Binding-site contacts:
Ligand atom C5 contacts residue OXY1 of chain 1.R at 3.3 Å.
Ligand atom C2 contacts residue PHE183 of chain 1.D at 3.6 Å (hydrophobic).
Ligand atom N7 contacts residue ALA71 of chain 1.C at 3.6 Å.
Ligand atom N8 contacts residue PHE183 of chain 1.D at 3.6 Å.
Ligand atom C6 contacts residue PHE183 of chain 1.D at 3.4 Å (hydrophobic).
Ligand atom O6 contacts residue TYR10 of chain 1.C at 3.6 Å.
Ligand atom O2 contacts residue ARG200 of chain 1.D at 2.9 Å (salt-bridge).
Ligand atom N9 contacts residue PHE183 of chain 1.D at 3.4 Å.
Ligand atom N1 contacts residue PHE183 of chain 1.D at 3.5 Å.
Ligand atom N8 contacts residue LEU194 of chain 1.D at 3.7 Å.
Ligand atom N8 contacts residue THR72 of chain 1.C at 3.4 Å (h-bond).
Ligand atom C5 contacts residue PHE183 of chain 1.D at 3.3 Å (hydrophobic).
Ligand atom N9 contacts residue OXY1 of chain 1.R at 3.7 Å.
Ligand atom C6 contacts residue OXY1 of chain 1.R at 3.5 Å.
Ligand atom N8 contacts residue OXY1 of chain 1.R at 3.9 Å.
Ligand atom C4 contacts residue PHE183 of chain 1.D at 3.4 Å (hydrophobic).
Ligand atom O2 contacts residue SER247 of chain 1.D at 3.4 Å.
Ligand atom O2 contacts residue ILE248 of chain 1.D at 2.9 Å (h-bond).
Ligand atom N3 contacts residue ARG200 of chain 1.D at 3.1 Å (salt-bridge).
Ligand atom O6 contacts residue PHE183 of chain 1.D at 3.9 Å.
Ligand atom C2 contacts residue GLN249 of chain 1.D at 3.8 Å.
Ligand atom C2 contacts residue OXY1 of chain 1.R at 3.6 Å.
Ligand atom N9 contacts residue LEU194 of chain 1.D at 3.9 Å.
Ligand atom O6 contacts residue THR72 of chain 1.C at 3.8 Å.
Ligand atom N7 contacts residue THR72 of chain 1.C at 2.9 Å (h-bond).
Ligand atom N1 contacts residue GLN303 of chain 1.D at 3.9 Å.
Ligand atom N8 contacts residue ALA71 of chain 1.C at 3.8 Å.
Ligand atom N7 contacts residue PHE183 of chain 1.D at 3.6 Å.
Ligand atom O6 contacts residue GLN249 of chain 1.D at 3.0 Å (h-bond).
Ligand atom N7 contacts residue OXY1 of chain 1.R at 3.7 Å.
Ligand atom C6 contacts residue GLN249 of chain 1.D at 3.7 Å.
Ligand atom O2 contacts residue GLN249 of chain 1.D at 3.7 Å.
Ligand atom C4 contacts residue OXY1 of chain 1.R at 3.3 Å.
Ligand atom N3 contacts residue PHE183 of chain 1.D at 3.8 Å.
Ligand atom N1 contacts residue GLN249 of chain 1.D at 2.9 Å (h-bond).
Ligand atom C2 contacts residue ARG200 of chain 1.D at 3.6 Å.
Ligand atom N3 contacts residue ASN275 of chain 1.D at 3.5 Å (h-bond).
Ligand atom N3 contacts residue OXY1 of chain 1.R at 3.6 Å.
Ligand atom O6 contacts residue VAL69 of chain 1.C at 3.9 Å.
Ligand atom N1 contacts residue OXY1 of chain 1.R at 3.6 Å (h-bond).

A small-molecule ligand and the protein it binds are described below.
Small molecule (SMILES): O=c1[nH]c(=O)c2nn[nH]c2[nH]1

Sequence of chain 1.C:
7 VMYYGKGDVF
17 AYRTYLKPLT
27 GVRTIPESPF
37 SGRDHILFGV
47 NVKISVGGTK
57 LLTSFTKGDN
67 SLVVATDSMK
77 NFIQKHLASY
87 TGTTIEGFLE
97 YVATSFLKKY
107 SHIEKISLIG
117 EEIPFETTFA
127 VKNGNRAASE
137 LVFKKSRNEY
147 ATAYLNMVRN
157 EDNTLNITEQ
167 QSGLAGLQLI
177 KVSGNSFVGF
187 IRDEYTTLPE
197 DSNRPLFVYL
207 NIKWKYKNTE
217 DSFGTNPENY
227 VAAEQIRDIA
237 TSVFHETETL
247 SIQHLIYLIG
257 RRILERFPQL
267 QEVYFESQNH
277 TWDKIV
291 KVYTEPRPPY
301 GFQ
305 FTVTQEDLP

Sequence of chain 1.D:
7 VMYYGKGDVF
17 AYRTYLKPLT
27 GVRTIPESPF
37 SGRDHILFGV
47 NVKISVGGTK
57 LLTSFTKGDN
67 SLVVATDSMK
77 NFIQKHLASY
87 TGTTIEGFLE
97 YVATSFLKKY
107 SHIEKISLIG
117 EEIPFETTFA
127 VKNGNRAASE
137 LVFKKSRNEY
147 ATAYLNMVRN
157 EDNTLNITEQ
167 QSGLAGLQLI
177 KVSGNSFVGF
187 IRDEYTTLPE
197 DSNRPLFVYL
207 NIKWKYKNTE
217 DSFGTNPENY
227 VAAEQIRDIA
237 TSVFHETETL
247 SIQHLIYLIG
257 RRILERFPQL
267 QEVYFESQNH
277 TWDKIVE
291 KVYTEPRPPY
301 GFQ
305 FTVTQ